Sequence of chain 1.A:
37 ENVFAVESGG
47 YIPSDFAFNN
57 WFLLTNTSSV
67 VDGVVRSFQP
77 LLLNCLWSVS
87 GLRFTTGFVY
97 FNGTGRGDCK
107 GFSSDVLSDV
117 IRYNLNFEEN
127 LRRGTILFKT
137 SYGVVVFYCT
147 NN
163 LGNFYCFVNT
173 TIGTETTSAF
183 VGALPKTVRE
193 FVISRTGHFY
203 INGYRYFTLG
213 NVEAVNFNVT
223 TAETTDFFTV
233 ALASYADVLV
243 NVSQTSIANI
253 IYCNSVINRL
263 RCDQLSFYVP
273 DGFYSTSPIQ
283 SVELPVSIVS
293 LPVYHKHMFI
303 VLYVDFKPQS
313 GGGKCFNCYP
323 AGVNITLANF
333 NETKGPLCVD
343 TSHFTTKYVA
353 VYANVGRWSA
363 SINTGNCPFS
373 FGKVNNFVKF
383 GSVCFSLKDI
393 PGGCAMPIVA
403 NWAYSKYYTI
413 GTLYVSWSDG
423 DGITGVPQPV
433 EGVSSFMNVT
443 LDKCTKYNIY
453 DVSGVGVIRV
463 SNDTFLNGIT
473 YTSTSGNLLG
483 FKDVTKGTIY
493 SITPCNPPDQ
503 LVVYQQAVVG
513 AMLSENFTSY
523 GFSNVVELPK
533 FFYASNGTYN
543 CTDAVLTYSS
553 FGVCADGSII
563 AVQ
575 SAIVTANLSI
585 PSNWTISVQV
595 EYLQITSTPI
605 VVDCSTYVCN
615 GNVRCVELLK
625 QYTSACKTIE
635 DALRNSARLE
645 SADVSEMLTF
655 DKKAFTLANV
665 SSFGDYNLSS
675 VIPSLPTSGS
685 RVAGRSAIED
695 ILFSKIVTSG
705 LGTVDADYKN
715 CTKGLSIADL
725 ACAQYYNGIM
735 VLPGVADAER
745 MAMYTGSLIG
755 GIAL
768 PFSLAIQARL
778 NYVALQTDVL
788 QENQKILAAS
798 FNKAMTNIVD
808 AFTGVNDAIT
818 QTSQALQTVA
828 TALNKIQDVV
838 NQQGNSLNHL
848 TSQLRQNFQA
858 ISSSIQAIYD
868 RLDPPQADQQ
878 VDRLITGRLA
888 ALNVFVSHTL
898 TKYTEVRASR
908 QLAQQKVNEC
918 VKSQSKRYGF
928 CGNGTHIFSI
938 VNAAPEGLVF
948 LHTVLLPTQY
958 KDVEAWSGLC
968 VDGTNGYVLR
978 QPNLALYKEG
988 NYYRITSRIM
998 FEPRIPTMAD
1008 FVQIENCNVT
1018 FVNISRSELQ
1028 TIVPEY

The small molecule below binds the protein below.
Small molecule (SMILES): CC(=O)N[C@H]1[C@H](O[C@H]2[C@H](O)[C@@H](NC(C)=O)CO[C@@H]2CO)O[C@H](CO)[C@@H](O)[C@@H]1O

Binding-site contacts:
Ligand atom C3 contacts residue ASN98 of chain 1.A at 3.8 Å.
Ligand atom O5 contacts residue ASN98 of chain 1.A at 2.3 Å (h-bond).
Ligand atom C7 contacts residue THR100 of chain 1.A at 3.8 Å.
Ligand atom O7 contacts residue ASN98 of chain 1.A at 3.2 Å (h-bond).
Ligand atom C7 contacts residue TYR96 of chain 1.A at 4.4 Å (hydrophobic).
Ligand atom C6 contacts residue TYR96 of chain 1.A at 3.6 Å (hydrophobic).
Ligand atom C2 contacts residue ASN98 of chain 1.A at 2.5 Å.
Ligand atom C8 contacts residue THR100 of chain 1.A at 3.9 Å.
Ligand atom C5 contacts residue TYR96 of chain 1.A at 3.7 Å (hydrophobic).
Ligand atom C8 contacts residue TYR96 of chain 1.A at 3.4 Å (hydrophobic).
Ligand atom C8 contacts residue ASN98 of chain 1.A at 3.9 Å.
Ligand atom O5 contacts residue TYR96 of chain 1.A at 3.9 Å.
Ligand atom C4 contacts residue ASN98 of chain 1.A at 4.2 Å.
Ligand atom C1 contacts residue TYR96 of chain 1.A at 4.3 Å (hydrophobic).
Ligand atom C2 contacts residue THR100 of chain 1.A at 3.5 Å.
Ligand atom C1 contacts residue ASN98 of chain 1.A at 1.4 Å.
Ligand atom C3 contacts residue THR100 of chain 1.A at 3.7 Å.
Ligand atom C5 contacts residue ASN98 of chain 1.A at 3.6 Å.
Ligand atom N2 contacts residue ASN98 of chain 1.A at 2.9 Å (h-bond).
Ligand atom N2 contacts residue THR100 of chain 1.A at 2.9 Å (h-bond).
Ligand atom C7 contacts residue ASN98 of chain 1.A at 3.2 Å.
Ligand atom C1 contacts residue THR100 of chain 1.A at 3.3 Å.